The small molecule below binds the protein below.
Small molecule (SMILES): CC(=O)N[C@@H]1[C@@H](O)[C@H](O)[C@@H](CO)O[C@H]1O

Sequence of chain 1.A:
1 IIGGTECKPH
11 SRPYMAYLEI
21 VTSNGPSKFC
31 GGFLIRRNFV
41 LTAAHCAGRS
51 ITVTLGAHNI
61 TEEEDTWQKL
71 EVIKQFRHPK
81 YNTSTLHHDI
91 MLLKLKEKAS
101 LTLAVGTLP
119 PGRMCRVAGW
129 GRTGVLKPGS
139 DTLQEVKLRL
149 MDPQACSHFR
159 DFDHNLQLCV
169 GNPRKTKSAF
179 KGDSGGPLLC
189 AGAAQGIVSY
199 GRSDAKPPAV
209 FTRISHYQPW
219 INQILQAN

Binding-site contacts:
Ligand atom C8 contacts residue GLU6 of chain 1.A at 4.1 Å.
Ligand atom O6 contacts residue THR61 of chain 1.A at 3.9 Å.
Ligand atom C7 contacts residue THR140 of chain 1.A at 3.9 Å.
Ligand atom C1 contacts residue THR61 of chain 1.A at 3.8 Å.
Ligand atom C4 contacts residue ASN59 of chain 1.A at 4.4 Å.
Ligand atom C2 contacts residue ASP139 of chain 1.A at 4.3 Å.
Ligand atom C1 contacts residue ASN59 of chain 1.A at 1.5 Å.
Ligand atom O5 contacts residue THR61 of chain 1.A at 3.4 Å (h-bond).
Ligand atom C5 contacts residue ASN59 of chain 1.A at 3.8 Å.
Ligand atom O5 contacts residue GLU62 of chain 1.A at 4.1 Å.
Ligand atom O7 contacts residue THR140 of chain 1.A at 4.0 Å.
Ligand atom C2 contacts residue ASN59 of chain 1.A at 2.6 Å.
Ligand atom O7 contacts residue ASN59 of chain 1.A at 3.1 Å (h-bond).
Ligand atom N2 contacts residue ASN59 of chain 1.A at 3.0 Å (h-bond).
Ligand atom C7 contacts residue ASN59 of chain 1.A at 3.3 Å.
Ligand atom O5 contacts residue ASN59 of chain 1.A at 2.4 Å (h-bond).
Ligand atom C8 contacts residue THR140 of chain 1.A at 4.0 Å.
Ligand atom O6 contacts residue GLU62 of chain 1.A at 3.4 Å.
Ligand atom N2 contacts residue THR140 of chain 1.A at 4.3 Å.
Ligand atom C1 contacts residue ASP139 of chain 1.A at 4.1 Å.
Ligand atom C5 contacts residue THR61 of chain 1.A at 3.6 Å.
Ligand atom C3 contacts residue ASN59 of chain 1.A at 3.9 Å.
Ligand atom C3 contacts residue ASP139 of chain 1.A at 4.0 Å.
Ligand atom N2 contacts residue ASP139 of chain 1.A at 4.3 Å.
Ligand atom C6 contacts residue THR61 of chain 1.A at 4.2 Å.